Sequence of chain 1.A:
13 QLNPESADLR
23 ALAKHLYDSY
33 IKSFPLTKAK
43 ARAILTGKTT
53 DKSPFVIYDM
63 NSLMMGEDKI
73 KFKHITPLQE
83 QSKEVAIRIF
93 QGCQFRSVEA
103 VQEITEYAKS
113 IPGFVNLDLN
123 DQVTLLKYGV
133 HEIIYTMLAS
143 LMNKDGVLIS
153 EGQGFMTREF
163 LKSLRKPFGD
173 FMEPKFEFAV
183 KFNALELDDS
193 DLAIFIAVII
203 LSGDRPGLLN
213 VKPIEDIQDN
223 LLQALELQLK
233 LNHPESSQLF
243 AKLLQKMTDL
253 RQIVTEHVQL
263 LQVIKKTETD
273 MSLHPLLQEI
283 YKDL

The small molecule below binds the protein below.
Small molecule (SMILES): COc1ccc2c(c1)c(CC(=O)O)c(C)n2C(=O)c1ccc(Cl)cc1

Binding-site contacts:
Ligand atom O2 contacts residue HIS133 of chain 1.A at 3.6 Å.
Ligand atom C15 contacts residue CYS95 of chain 1.A at 3.8 Å (hydrophobic).
Ligand atom O contacts residue TYR137 of chain 1.A at 3.1 Å.
Ligand atom C11 contacts residue PHE173 of chain 1.A at 3.6 Å (hydrophobic).
Ligand atom C9 contacts residue PHE173 of chain 1.A at 3.5 Å (hydrophobic).
Ligand atom CL contacts residue LEU166 of chain 1.A at 3.2 Å.
Ligand atom C6 contacts residue NRO1 of chain 1.C at 3.5 Å.
Ligand atom C18 contacts residue SER99 of chain 1.A at 3.7 Å.
Ligand atom O1 contacts residue PHE173 of chain 1.A at 3.1 Å.
Ligand atom O1 contacts residue LEU263 of chain 1.A at 3.8 Å.
Ligand atom C5 contacts residue HIS259 of chain 1.A at 3.4 Å.
Ligand atom O2 contacts residue TYR283 of chain 1.A at 2.9 Å (h-bond).
Ligand atom O3 contacts residue SER99 of chain 1.A at 3.6 Å.
Ligand atom C contacts residue HIS259 of chain 1.A at 3.3 Å.
Ligand atom C4 contacts residue MET174 of chain 1.A at 3.5 Å (hydrophobic).
Ligand atom C1 contacts residue HIS259 of chain 1.A at 3.6 Å.
Ligand atom C18 contacts residue TYR283 of chain 1.A at 3.7 Å (hydrophobic).
Ligand atom CL contacts residue LEU163 of chain 1.A at 3.7 Å.
Ligand atom C12 contacts residue PHE170 of chain 1.A at 3.6 Å (hydrophobic).
Ligand atom C6 contacts residue TYR137 of chain 1.A at 3.5 Å (hydrophobic).
Ligand atom C17 contacts residue SER99 of chain 1.A at 3.0 Å.
Ligand atom C contacts residue CYS95 of chain 1.A at 3.7 Å (hydrophobic).
Ligand atom C2 contacts residue SER99 of chain 1.A at 3.8 Å.
Ligand atom C1 contacts residue CYS95 of chain 1.A at 3.6 Å (hydrophobic).
Ligand atom C10 contacts residue PHE92 of chain 1.A at 3.8 Å (hydrophobic).
Ligand atom C4 contacts residue HIS259 of chain 1.A at 3.8 Å.
Ligand atom C11 contacts residue PHE92 of chain 1.A at 3.6 Å (hydrophobic).
Ligand atom CL contacts residue ILE91 of chain 1.A at 3.5 Å.
Ligand atom C9 contacts residue PHE92 of chain 1.A at 3.6 Å (hydrophobic).
Ligand atom O1 contacts residue PHE92 of chain 1.A at 3.1 Å.
Ligand atom C16 contacts residue PHE92 of chain 1.A at 3.5 Å (hydrophobic).
Ligand atom O2 contacts residue HIS259 of chain 1.A at 2.9 Å (h-bond).
Ligand atom C18 contacts residue HIS133 of chain 1.A at 3.7 Å.
Ligand atom C5 contacts residue MET174 of chain 1.A at 3.9 Å (hydrophobic).
Ligand atom N contacts residue HIS259 of chain 1.A at 3.9 Å.
Ligand atom O3 contacts residue TYR283 of chain 1.A at 3.7 Å.
Ligand atom O3 contacts residue HIS133 of chain 1.A at 2.9 Å (h-bond).
Ligand atom O3 contacts residue LEU279 of chain 1.A at 3.1 Å.
Ligand atom C6 contacts residue ILE136 of chain 1.A at 3.4 Å (hydrophobic).
Ligand atom C2 contacts residue CYS95 of chain 1.A at 3.8 Å (hydrophobic).